Sequence of chain 12.C:
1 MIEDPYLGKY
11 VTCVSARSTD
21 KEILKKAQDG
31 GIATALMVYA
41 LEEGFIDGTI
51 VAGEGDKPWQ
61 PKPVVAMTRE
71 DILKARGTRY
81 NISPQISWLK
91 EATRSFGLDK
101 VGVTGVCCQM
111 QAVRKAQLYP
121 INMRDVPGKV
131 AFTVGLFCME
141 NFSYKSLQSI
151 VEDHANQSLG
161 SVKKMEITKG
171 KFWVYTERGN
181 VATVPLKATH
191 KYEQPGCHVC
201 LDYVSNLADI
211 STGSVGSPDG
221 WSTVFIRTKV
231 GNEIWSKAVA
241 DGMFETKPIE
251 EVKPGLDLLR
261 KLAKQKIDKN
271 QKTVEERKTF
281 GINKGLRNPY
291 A

Binding-site contacts:
Ligand atom O6 contacts residue SER87 of chain 12.C at 4.5 Å.
Ligand atom C4 contacts residue HIS173 of chain 12.B at 3.2 Å.
Ligand atom C4 contacts residue GLU91 of chain 12.C at 3.3 Å.
Ligand atom O5 contacts residue GLU91 of chain 12.C at 4.4 Å.
Ligand atom C4 contacts residue HIS201 of chain 12.A at 3.5 Å.
Ligand atom C3 contacts residue HIS201 of chain 12.A at 3.7 Å.
Ligand atom O6 contacts residue HIS201 of chain 12.A at 3.3 Å (h-bond).
Ligand atom C3 contacts residue HIS173 of chain 12.B at 4.3 Å.
Ligand atom C1 contacts residue SER87 of chain 12.C at 3.3 Å.
Ligand atom O6 contacts residue ALA195 of chain 12.A at 3.6 Å.
Ligand atom O5 contacts residue TRP88 of chain 12.C at 3.7 Å.
Ligand atom C2 contacts residue SER87 of chain 12.C at 4.3 Å.
Ligand atom C1 contacts residue ALA195 of chain 12.A at 4.5 Å (hydrophobic).
Ligand atom O5 contacts residue SER87 of chain 12.C at 4.1 Å.

A protein and the small-molecule ligand that binds it are described below.
Small molecule (SMILES): C[C@@H](O)[C@@H](C)O

Sequence of chain 12.A:
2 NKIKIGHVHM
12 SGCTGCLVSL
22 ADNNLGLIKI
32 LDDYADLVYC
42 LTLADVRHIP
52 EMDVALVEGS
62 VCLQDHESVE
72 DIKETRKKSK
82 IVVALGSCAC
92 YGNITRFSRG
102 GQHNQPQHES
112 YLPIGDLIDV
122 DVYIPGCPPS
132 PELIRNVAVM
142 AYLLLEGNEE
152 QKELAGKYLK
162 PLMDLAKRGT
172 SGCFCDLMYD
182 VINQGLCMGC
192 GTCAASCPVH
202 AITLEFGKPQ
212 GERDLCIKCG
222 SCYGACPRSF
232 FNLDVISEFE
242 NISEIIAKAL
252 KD

Sequence of chain 12.B:
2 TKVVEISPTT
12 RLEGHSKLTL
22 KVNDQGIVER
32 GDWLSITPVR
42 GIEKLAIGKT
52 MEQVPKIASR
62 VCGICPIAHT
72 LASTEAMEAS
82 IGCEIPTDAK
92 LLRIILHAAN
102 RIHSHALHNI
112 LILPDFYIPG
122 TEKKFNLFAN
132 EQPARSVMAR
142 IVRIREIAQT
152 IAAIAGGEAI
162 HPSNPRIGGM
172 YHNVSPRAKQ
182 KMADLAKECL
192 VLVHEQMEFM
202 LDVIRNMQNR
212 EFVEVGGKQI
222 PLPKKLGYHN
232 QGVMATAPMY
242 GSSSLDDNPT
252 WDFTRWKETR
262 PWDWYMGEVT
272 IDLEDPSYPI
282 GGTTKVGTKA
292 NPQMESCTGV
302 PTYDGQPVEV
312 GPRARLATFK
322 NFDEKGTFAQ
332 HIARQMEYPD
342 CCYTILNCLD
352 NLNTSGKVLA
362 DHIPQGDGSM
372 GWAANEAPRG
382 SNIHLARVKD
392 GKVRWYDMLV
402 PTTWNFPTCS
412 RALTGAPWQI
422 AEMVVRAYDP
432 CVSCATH